Sequence of chain 1.A:
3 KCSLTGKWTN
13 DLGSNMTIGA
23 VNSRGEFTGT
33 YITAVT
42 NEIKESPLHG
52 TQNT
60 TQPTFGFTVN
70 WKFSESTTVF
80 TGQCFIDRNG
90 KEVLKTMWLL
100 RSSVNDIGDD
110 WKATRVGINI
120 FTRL

Sequence of chain 1.C:
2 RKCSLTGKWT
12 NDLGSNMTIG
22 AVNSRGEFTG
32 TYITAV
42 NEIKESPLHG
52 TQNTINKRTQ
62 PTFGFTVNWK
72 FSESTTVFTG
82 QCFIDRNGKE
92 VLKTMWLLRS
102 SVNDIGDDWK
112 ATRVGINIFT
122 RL

Binding-site contacts:
Ligand atom C7 contacts residue THR35 of chain 1.A at 4.0 Å.
Ligand atom C19 contacts residue SER101 of chain 1.A at 3.8 Å.
Ligand atom C14 contacts residue LYS111 of chain 1.C at 3.8 Å.
Ligand atom S1 contacts residue THR77 of chain 1.A at 3.5 Å (h-bond).
Ligand atom O12 contacts residue SER73 of chain 1.A at 3.6 Å.
Ligand atom N2 contacts residue THR35 of chain 1.A at 3.3 Å (h-bond).
Ligand atom C3 contacts residue SER16 of chain 1.A at 3.9 Å.
Ligand atom C22 contacts residue ARG114 of chain 1.A at 3.0 Å.
Ligand atom C23 contacts residue SER101 of chain 1.A at 3.6 Å.
Ligand atom C8 contacts residue TRP70 of chain 1.A at 3.9 Å (hydrophobic).
Ligand atom C15 contacts residue TRP110 of chain 1.C at 3.7 Å (hydrophobic).
Ligand atom C19 contacts residue SER75 of chain 1.A at 3.5 Å.
Ligand atom C6 contacts residue TRP97 of chain 1.A at 3.4 Å (hydrophobic).
Ligand atom C20 contacts residue SER75 of chain 1.A at 3.6 Å.
Ligand atom C14 contacts residue THR38 of chain 1.A at 3.9 Å.
Ligand atom C11 contacts residue THR38 of chain 1.A at 4.0 Å.
Ligand atom C3 contacts residue ASN118 of chain 1.A at 3.8 Å.
Ligand atom C16 contacts residue TRP110 of chain 1.C at 3.4 Å (hydrophobic).
Ligand atom C5 contacts residue TRP97 of chain 1.A at 3.7 Å (hydrophobic).
Ligand atom O3 contacts residue ASN118 of chain 1.A at 3.9 Å.
Ligand atom O3 contacts residue THR35 of chain 1.A at 4.0 Å.
Ligand atom C5 contacts residue ASN118 of chain 1.A at 3.9 Å.
Ligand atom C18 contacts residue THR38 of chain 1.A at 3.6 Å.
Ligand atom O3 contacts residue ASN12 of chain 1.A at 3.6 Å (h-bond).
Ligand atom C23 contacts residue LEU99 of chain 1.A at 4.0 Å (hydrophobic).
Ligand atom N2 contacts residue VAL37 of chain 1.A at 4.0 Å.
Ligand atom O3 contacts residue TYR33 of chain 1.A at 2.8 Å (h-bond).
Ligand atom O12 contacts residue PHE72 of chain 1.A at 4.0 Å.
Ligand atom C3 contacts residue LEU14 of chain 1.A at 3.9 Å (hydrophobic).
Ligand atom C22 contacts residue SER101 of chain 1.A at 3.9 Å.
Ligand atom C4 contacts residue TRP110 of chain 1.C at 3.7 Å (hydrophobic).
Ligand atom N1 contacts residue ASN118 of chain 1.A at 2.9 Å (h-bond).
Ligand atom C23 contacts residue ARG114 of chain 1.A at 2.9 Å.
Ligand atom C3 contacts residue TYR33 of chain 1.A at 3.6 Å (hydrophobic).
Ligand atom C2 contacts residue TRP110 of chain 1.C at 3.6 Å (hydrophobic).
Ligand atom O3 contacts residue SER16 of chain 1.A at 2.9 Å (h-bond).
Ligand atom S1 contacts residue TRP70 of chain 1.A at 3.6 Å.
Ligand atom N1 contacts residue LEU14 of chain 1.A at 4.0 Å.
Ligand atom C15 contacts residue LYS111 of chain 1.C at 3.6 Å.
Ligand atom C19 contacts residue LEU99 of chain 1.A at 4.0 Å (hydrophobic).

This small molecule binds to this protein.
Small molecule (SMILES): O=C1N[C@H]2[C@H](CS[C@H]2CCCC[C@H](O)C23C4C5C6C2[Fe]56432789C3C2C7C8C39)N1